Binding-site contacts:
Ligand atom C23 contacts residue TRP68 of chain 1.A at 3.9 Å (hydrophobic).
Ligand atom N contacts residue ASN72 of chain 1.A at 3.4 Å (h-bond).
Ligand atom O13 contacts residue ASN72 of chain 1.A at 3.1 Å (h-bond).
Ligand atom C24 contacts residue LEU75 of chain 1.A at 4.0 Å (hydrophobic).
Ligand atom C27 contacts residue 46E1 of chain 1.D at 4.0 Å.
Ligand atom O11 contacts residue ASN70 of chain 1.A at 3.7 Å.
Ligand atom O22 contacts residue ILE67 of chain 1.A at 3.2 Å (h-bond).
Ligand atom C28 contacts residue VAL79 of chain 1.A at 4.0 Å (hydrophobic).
Ligand atom C3A contacts residue VAL79 of chain 1.A at 4.0 Å (hydrophobic).
Ligand atom C35 contacts residue 46E1 of chain 1.D at 4.1 Å.
Ligand atom C2 contacts residue LEU75 of chain 1.A at 3.9 Å (hydrophobic).
Ligand atom C31 contacts residue 46E1 of chain 1.D at 3.8 Å.
Ligand atom C2D contacts residue VAL79 of chain 1.A at 4.1 Å (hydrophobic).
Ligand atom C37 contacts residue VAL15 of chain 1.B at 4.0 Å (hydrophobic).
Ligand atom C3C contacts residue TYR245 of chain 1.A at 4.0 Å (hydrophobic).
Ligand atom C36 contacts residue 46E1 of chain 1.D at 4.0 Å.
Ligand atom C25 contacts residue 46E1 of chain 1.D at 4.1 Å.
Ligand atom C27 contacts residue TRP68 of chain 1.A at 3.8 Å (hydrophobic).
Ligand atom C2E contacts residue VAL293 of chain 1.A at 4.1 Å (hydrophobic).
Ligand atom C2C contacts residue PHE80 of chain 1.A at 4.1 Å (hydrophobic).
Ligand atom C2D contacts residue PHE80 of chain 1.A at 4.0 Å (hydrophobic).
Ligand atom C2D contacts residue TYR245 of chain 1.A at 4.0 Å (hydrophobic).
Ligand atom O12 contacts residue ASN72 of chain 1.A at 3.2 Å (h-bond).
Ligand atom C22 contacts residue LEU75 of chain 1.A at 4.0 Å (hydrophobic).
Ligand atom C24 contacts residue TRP68 of chain 1.A at 3.7 Å (hydrophobic).
Ligand atom C2C contacts residue VAL79 of chain 1.A at 3.7 Å (hydrophobic).
Ligand atom P contacts residue ASN70 of chain 1.A at 4.0 Å.
Ligand atom C1 contacts residue LEU75 of chain 1.A at 3.8 Å (hydrophobic).
Ligand atom C12 contacts residue ASN72 of chain 1.A at 3.7 Å.
Ligand atom C3 contacts residue 46E1 of chain 1.D at 3.9 Å.
Ligand atom P contacts residue ASN72 of chain 1.A at 3.8 Å.
Ligand atom C35 contacts residue ALA11 of chain 1.B at 3.9 Å (hydrophobic).
Ligand atom O31 contacts residue 46E1 of chain 1.D at 3.3 Å (h-bond).
Ligand atom O12 contacts residue ASN70 of chain 1.A at 3.2 Å (h-bond).
Ligand atom C1 contacts residue ASN72 of chain 1.A at 4.1 Å.
Ligand atom C29 contacts residue VAL79 of chain 1.A at 4.1 Å (hydrophobic).
Ligand atom C2E contacts residue TYR245 of chain 1.A at 3.7 Å (hydrophobic).
Ligand atom C38 contacts residue VAL15 of chain 1.B at 3.9 Å (hydrophobic).
Ligand atom C11 contacts residue ASN72 of chain 1.A at 3.9 Å.
Ligand atom O22 contacts residue TRP68 of chain 1.A at 4.0 Å.

Sequence of chain 1.B:
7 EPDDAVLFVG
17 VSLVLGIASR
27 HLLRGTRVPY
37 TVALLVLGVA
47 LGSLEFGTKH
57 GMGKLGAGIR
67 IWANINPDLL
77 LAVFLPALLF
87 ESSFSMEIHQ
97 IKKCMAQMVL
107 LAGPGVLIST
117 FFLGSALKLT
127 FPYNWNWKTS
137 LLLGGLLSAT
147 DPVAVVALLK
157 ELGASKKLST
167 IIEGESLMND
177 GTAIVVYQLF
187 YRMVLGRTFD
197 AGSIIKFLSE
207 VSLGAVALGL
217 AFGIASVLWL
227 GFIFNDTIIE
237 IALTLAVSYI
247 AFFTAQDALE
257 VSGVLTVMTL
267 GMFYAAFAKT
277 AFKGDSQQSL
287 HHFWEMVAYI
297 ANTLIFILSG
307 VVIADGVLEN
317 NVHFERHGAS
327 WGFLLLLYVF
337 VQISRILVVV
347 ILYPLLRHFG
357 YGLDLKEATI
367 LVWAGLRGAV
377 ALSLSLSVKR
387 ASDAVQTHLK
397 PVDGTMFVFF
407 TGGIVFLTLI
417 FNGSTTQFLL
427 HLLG

Sequence of chain 1.A:
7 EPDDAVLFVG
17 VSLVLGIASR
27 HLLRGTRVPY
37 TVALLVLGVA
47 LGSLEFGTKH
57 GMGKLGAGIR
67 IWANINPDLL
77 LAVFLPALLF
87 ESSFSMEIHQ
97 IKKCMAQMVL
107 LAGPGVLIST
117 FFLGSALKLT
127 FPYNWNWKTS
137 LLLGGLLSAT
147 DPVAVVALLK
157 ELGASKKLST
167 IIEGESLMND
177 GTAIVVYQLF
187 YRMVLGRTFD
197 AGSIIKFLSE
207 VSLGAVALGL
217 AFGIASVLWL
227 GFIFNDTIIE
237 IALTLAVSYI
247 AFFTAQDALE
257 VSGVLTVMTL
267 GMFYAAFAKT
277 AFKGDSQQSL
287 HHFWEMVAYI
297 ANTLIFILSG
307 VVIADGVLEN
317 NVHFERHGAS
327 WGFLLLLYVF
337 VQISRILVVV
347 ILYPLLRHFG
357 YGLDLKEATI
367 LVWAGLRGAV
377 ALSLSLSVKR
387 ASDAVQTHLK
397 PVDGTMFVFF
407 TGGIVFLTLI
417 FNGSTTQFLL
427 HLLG

The protein below binds the small molecule below.
Small molecule (SMILES): CCCCCCCCCCCCCC(=O)OC[C@H](COP(=O)(O)OCCN)OC(=O)CCCCCCCCCCCCC